Binding-site contacts:
Ligand atom C26 contacts residue LEU129 of chain 1.A at 3.8 Å (hydrophobic).
Ligand atom C26 contacts residue MET509 of chain 1.A at 3.5 Å (hydrophobic).
Ligand atom O8 contacts residue HEM1 of chain 1.B at 3.8 Å.
Ligand atom C29 contacts residue SER508 of chain 1.A at 3.6 Å.
Ligand atom F16 contacts residue PHE236 of chain 1.A at 3.4 Å.
Ligand atom C33 contacts residue PHE384 of chain 1.A at 3.6 Å (hydrophobic).
Ligand atom C1 contacts residue THR318 of chain 1.A at 3.6 Å.
Ligand atom F15 contacts residue GLY310 of chain 1.A at 3.5 Å.
Ligand atom C3 contacts residue HEM1 of chain 1.B at 3.0 Å.
Ligand atom C34 contacts residue PHE384 of chain 1.A at 3.5 Å (hydrophobic).
Ligand atom N5 contacts residue THR318 of chain 1.A at 3.7 Å.
Ligand atom C21 contacts residue LEU129 of chain 1.A at 3.7 Å (hydrophobic).
Ligand atom N5 contacts residue GLY314 of chain 1.A at 3.2 Å (h-bond).
Ligand atom C35 contacts residue PHE506 of chain 1.A at 3.3 Å (hydrophobic).
Ligand atom C13 contacts residue GLY310 of chain 1.A at 3.5 Å.
Ligand atom C19 contacts residue LEU129 of chain 1.A at 3.7 Å (hydrophobic).
Ligand atom O27 contacts residue PHE384 of chain 1.A at 3.7 Å.
Ligand atom O20 contacts residue MET509 of chain 1.A at 3.5 Å.
Ligand atom C31 contacts residue PHE384 of chain 1.A at 3.7 Å (hydrophobic).
Ligand atom C10 contacts residue HEM1 of chain 1.B at 3.6 Å.
Ligand atom C33 contacts residue HIS381 of chain 1.A at 3.8 Å.
Ligand atom O23 contacts residue TYR126 of chain 1.A at 3.0 Å (h-bond).
Ligand atom C1 contacts residue GLY314 of chain 1.A at 3.3 Å.
Ligand atom F16 contacts residue GLY314 of chain 1.A at 3.8 Å.
Ligand atom C35 contacts residue HIS381 of chain 1.A at 3.4 Å.
Ligand atom C25 contacts residue MET509 of chain 1.A at 3.7 Å (hydrophobic).
Ligand atom C30 contacts residue MET509 of chain 1.A at 3.3 Å (hydrophobic).
Ligand atom C13 contacts residue PHE134 of chain 1.A at 3.8 Å (hydrophobic).
Ligand atom N32 contacts residue HIS381 of chain 1.A at 3.6 Å.
Ligand atom C22 contacts residue TYR126 of chain 1.A at 3.5 Å (hydrophobic).
Ligand atom N2 contacts residue HEM1 of chain 1.B at 2.0 Å.
Ligand atom C3 contacts residue LEU380 of chain 1.A at 3.6 Å (hydrophobic).
Ligand atom O27 contacts residue SER382 of chain 1.A at 3.4 Å (h-bond).
Ligand atom C1 contacts residue HEM1 of chain 1.B at 3.1 Å.
Ligand atom C21 contacts residue LEU380 of chain 1.A at 3.6 Å (hydrophobic).
Ligand atom C30 contacts residue SER508 of chain 1.A at 3.8 Å.
Ligand atom C11 contacts residue HEM1 of chain 1.B at 3.5 Å.
Ligand atom C33 contacts residue TYR72 of chain 1.A at 3.4 Å (hydrophobic).
Ligand atom O23 contacts residue LEU383 of chain 1.A at 3.6 Å.
Ligand atom F15 contacts residue ILE139 of chain 1.A at 3.6 Å.

The small molecule below binds the protein below.
Small molecule (SMILES): CCN(CC)c1ccc2cc(C(=O)NC[C@](O)(Cn3cncn3)c3ccc(F)cc3F)c(=O)oc2c1

Sequence of chain 1.A:
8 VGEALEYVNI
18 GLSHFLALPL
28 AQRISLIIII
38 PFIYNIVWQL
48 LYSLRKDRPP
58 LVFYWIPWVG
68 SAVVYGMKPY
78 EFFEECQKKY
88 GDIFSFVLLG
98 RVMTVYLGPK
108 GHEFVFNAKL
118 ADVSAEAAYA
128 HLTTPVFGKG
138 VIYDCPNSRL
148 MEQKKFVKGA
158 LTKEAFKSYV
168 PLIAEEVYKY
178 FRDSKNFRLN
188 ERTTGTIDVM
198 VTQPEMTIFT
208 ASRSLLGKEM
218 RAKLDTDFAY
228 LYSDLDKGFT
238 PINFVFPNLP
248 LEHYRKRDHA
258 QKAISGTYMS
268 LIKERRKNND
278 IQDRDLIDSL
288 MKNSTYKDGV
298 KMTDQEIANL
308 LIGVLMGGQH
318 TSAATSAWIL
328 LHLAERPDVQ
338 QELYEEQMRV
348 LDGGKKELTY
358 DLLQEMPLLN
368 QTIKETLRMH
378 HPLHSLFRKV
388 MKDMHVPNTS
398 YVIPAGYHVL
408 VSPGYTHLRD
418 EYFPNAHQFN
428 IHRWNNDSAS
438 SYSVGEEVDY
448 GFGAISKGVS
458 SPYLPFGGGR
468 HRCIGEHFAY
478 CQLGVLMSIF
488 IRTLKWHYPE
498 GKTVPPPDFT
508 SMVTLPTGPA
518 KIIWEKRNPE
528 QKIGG